Sequence of chain 1.A:
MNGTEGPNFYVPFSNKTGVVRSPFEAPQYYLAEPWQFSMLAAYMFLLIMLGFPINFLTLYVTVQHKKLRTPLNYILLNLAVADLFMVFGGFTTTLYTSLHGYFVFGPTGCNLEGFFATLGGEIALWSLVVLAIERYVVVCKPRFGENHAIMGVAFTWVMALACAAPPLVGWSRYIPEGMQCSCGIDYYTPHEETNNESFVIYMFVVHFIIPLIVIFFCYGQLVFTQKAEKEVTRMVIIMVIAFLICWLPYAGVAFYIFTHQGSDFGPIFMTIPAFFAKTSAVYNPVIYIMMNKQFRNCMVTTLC

A protein and the small-molecule ligand that binds it are described below.
Small molecule (SMILES): CC1=C(/C=C/C(C)=C/C=C/C(C)=C/C=O)C(C)(C)CCC1

Binding-site contacts:
Ligand atom C4 contacts residue PHE261 of chain 1.A at 3.7 Å (hydrophobic).
Ligand atom C19 contacts residue THR118 of chain 1.A at 4.0 Å.
Ligand atom C14 contacts residue CYS187 of chain 1.A at 3.9 Å (hydrophobic).
Ligand atom C3 contacts residue TRP265 of chain 1.A at 4.0 Å (hydrophobic).
Ligand atom C2 contacts residue HIS211 of chain 1.A at 4.1 Å.
Ligand atom C4 contacts residue TRP265 of chain 1.A at 4.0 Å (hydrophobic).
Ligand atom C15 contacts residue SER186 of chain 1.A at 3.8 Å.
Ligand atom C18 contacts residue GLU122 of chain 1.A at 3.6 Å.
Ligand atom C17 contacts residue ALA269 of chain 1.A at 4.1 Å (hydrophobic).
Ligand atom C14 contacts residue GLU113 of chain 1.A at 4.0 Å.
Ligand atom C15 contacts residue LYS296 of chain 1.A at 1.3 Å.
Ligand atom C20 contacts residue ALA292 of chain 1.A at 4.0 Å (hydrophobic).
Ligand atom C19 contacts residue TYR191 of chain 1.A at 3.5 Å (hydrophobic).
Ligand atom C13 contacts residue ALA117 of chain 1.A at 4.1 Å (hydrophobic).
Ligand atom C13 contacts residue CYS187 of chain 1.A at 3.9 Å (hydrophobic).
Ligand atom C19 contacts residue TYR268 of chain 1.A at 3.7 Å (hydrophobic).
Ligand atom C12 contacts residue ALA117 of chain 1.A at 3.6 Å (hydrophobic).
Ligand atom C11 contacts residue TYR268 of chain 1.A at 4.0 Å (hydrophobic).
Ligand atom C9 contacts residue THR118 of chain 1.A at 3.7 Å.
Ligand atom C14 contacts residue LYS296 of chain 1.A at 2.4 Å.
Ligand atom C10 contacts residue TRP265 of chain 1.A at 4.0 Å (hydrophobic).
Ligand atom C9 contacts residue TRP265 of chain 1.A at 4.1 Å (hydrophobic).
Ligand atom C10 contacts residue THR118 of chain 1.A at 3.4 Å.
Ligand atom C12 contacts residue CYS187 of chain 1.A at 4.1 Å (hydrophobic).
Ligand atom C16 contacts residue MET207 of chain 1.A at 3.8 Å (hydrophobic).
Ligand atom C5 contacts residue GLU122 of chain 1.A at 3.7 Å.
Ligand atom C14 contacts residue ALA117 of chain 1.A at 3.8 Å (hydrophobic).
Ligand atom C4 contacts residue GLU122 of chain 1.A at 4.1 Å.
Ligand atom C2 contacts residue PHE212 of chain 1.A at 3.5 Å (hydrophobic).
Ligand atom C18 contacts residue GLY121 of chain 1.A at 3.5 Å.
Ligand atom C8 contacts residue TRP265 of chain 1.A at 3.7 Å (hydrophobic).
Ligand atom C3 contacts residue PHE212 of chain 1.A at 4.0 Å (hydrophobic).
Ligand atom C15 contacts residue GLU113 of chain 1.A at 3.8 Å.
Ligand atom C5 contacts residue TRP265 of chain 1.A at 4.1 Å (hydrophobic).
Ligand atom C9 contacts residue TYR268 of chain 1.A at 4.0 Å (hydrophobic).
Ligand atom C16 contacts residue GLU122 of chain 1.A at 4.1 Å.
Ligand atom C15 contacts residue ALA292 of chain 1.A at 3.9 Å (hydrophobic).
Ligand atom C13 contacts residue LYS296 of chain 1.A at 3.6 Å.
Ligand atom C6 contacts residue GLU122 of chain 1.A at 4.0 Å.
Ligand atom C20 contacts residue TYR268 of chain 1.A at 3.8 Å (hydrophobic).